Binding-site contacts:
Ligand atom C2 contacts residue ASN23 of chain 1.H at 2.5 Å.
Ligand atom C1 contacts residue THR21 of chain 1.H at 4.2 Å.
Ligand atom O5 contacts residue ASN23 of chain 1.H at 2.4 Å (h-bond).
Ligand atom C5 contacts residue ASN23 of chain 1.H at 3.7 Å.
Ligand atom O7 contacts residue ASN23 of chain 1.H at 3.7 Å.
Ligand atom C8 contacts residue SER24 of chain 1.H at 3.7 Å.
Ligand atom C8 contacts residue ASN23 of chain 1.H at 3.9 Å.
Ligand atom C4 contacts residue ASN23 of chain 1.H at 4.2 Å.
Ligand atom C1 contacts residue ASN23 of chain 1.H at 1.4 Å.
Ligand atom C7 contacts residue ASN23 of chain 1.H at 3.5 Å.
Ligand atom C3 contacts residue ASN23 of chain 1.H at 3.8 Å.
Ligand atom N2 contacts residue ASN23 of chain 1.H at 3.0 Å (h-bond).

Sequence of chain 1.H:
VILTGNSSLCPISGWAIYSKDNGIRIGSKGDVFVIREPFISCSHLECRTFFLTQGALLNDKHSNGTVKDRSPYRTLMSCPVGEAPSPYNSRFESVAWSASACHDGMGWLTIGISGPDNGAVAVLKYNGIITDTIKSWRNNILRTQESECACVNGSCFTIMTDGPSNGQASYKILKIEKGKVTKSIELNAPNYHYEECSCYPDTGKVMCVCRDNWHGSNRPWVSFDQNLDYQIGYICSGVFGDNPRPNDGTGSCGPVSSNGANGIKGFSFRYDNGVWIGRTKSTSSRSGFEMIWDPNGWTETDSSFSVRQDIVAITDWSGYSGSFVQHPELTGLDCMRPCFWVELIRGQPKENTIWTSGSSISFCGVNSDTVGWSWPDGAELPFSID

A small-molecule ligand and the protein it binds are described below.
Small molecule (SMILES): CC(=O)N[C@@H]1[C@@H](O)[C@H](O)[C@@H](CO)O[C@H]1O